This protein binds this small molecule.
Small molecule (SMILES): O=C(O)c1cncc(O)c1

Sequence of chain 2.A:
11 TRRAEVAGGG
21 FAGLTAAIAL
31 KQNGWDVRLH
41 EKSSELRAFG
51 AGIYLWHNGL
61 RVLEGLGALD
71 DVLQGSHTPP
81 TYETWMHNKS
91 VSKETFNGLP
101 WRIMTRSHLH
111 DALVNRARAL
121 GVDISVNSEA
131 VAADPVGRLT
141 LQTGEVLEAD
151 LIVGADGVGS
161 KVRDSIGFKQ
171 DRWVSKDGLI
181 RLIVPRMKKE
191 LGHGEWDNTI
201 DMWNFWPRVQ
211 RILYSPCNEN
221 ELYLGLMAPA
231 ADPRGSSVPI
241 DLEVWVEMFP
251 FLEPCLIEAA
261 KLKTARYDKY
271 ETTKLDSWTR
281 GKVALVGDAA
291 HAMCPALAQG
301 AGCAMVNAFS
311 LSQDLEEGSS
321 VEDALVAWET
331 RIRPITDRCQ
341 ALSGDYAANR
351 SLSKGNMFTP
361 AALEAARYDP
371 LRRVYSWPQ

Binding-site contacts:
Ligand atom NAG contacts residue ALA298 of chain 2.A at 4.2 Å.
Ligand atom CAJ contacts residue PRO295 of chain 2.A at 3.4 Å (hydrophobic).
Ligand atom CAJ contacts residue ARG211 of chain 2.A at 3.8 Å.
Ligand atom OAA contacts residue ARG211 of chain 2.A at 3.5 Å (salt-bridge).
Ligand atom OAC contacts residue TYR223 of chain 2.A at 3.7 Å.
Ligand atom CAH contacts residue ALA296 of chain 2.A at 4.0 Å (hydrophobic).
Ligand atom CAH contacts residue PRO295 of chain 2.A at 4.1 Å (hydrophobic).
Ligand atom OAC contacts residue PRO295 of chain 2.A at 4.2 Å.
Ligand atom CAE contacts residue ARG211 of chain 2.A at 3.8 Å.
Ligand atom OAB contacts residue ARG211 of chain 2.A at 2.9 Å (salt-bridge).
Ligand atom CAD contacts residue PRO295 of chain 2.A at 3.5 Å (hydrophobic).
Ligand atom NAG contacts residue TYR82 of chain 2.A at 4.1 Å.
Ligand atom CAI contacts residue LEU213 of chain 2.A at 3.7 Å (hydrophobic).
Ligand atom NAG contacts residue ALA296 of chain 2.A at 3.6 Å (h-bond).
Ligand atom CAI contacts residue FAD1 of chain 2.B at 4.3 Å.
Ligand atom OAA contacts residue PRO295 of chain 2.A at 3.7 Å.
Ligand atom NAG contacts residue LEU213 of chain 2.A at 3.9 Å.
Ligand atom CAD contacts residue ALA298 of chain 2.A at 4.0 Å (hydrophobic).
Ligand atom CAH contacts residue MET227 of chain 2.A at 4.4 Å (hydrophobic).
Ligand atom OAC contacts residue LEU213 of chain 2.A at 4.0 Å.
Ligand atom CAE contacts residue PRO295 of chain 2.A at 3.3 Å (hydrophobic).
Ligand atom CAJ contacts residue ALA296 of chain 2.A at 4.0 Å (hydrophobic).
Ligand atom OAC contacts residue FAD1 of chain 2.B at 3.4 Å (h-bond).
Ligand atom OAB contacts residue ALA296 of chain 2.A at 3.6 Å.
Ligand atom CAE contacts residue LEU213 of chain 2.A at 4.5 Å (hydrophobic).
Ligand atom CAE contacts residue ALA296 of chain 2.A at 3.4 Å (hydrophobic).
Ligand atom OAA contacts residue MET227 of chain 2.A at 4.0 Å.
Ligand atom CAD contacts residue LEU213 of chain 2.A at 3.5 Å (hydrophobic).
Ligand atom CAE contacts residue LEU352 of chain 2.A at 3.9 Å (hydrophobic).
Ligand atom OAB contacts residue LEU352 of chain 2.A at 3.6 Å.
Ligand atom CAF contacts residue PRO295 of chain 2.A at 3.6 Å (hydrophobic).
Ligand atom CAH contacts residue ARG211 of chain 2.A at 3.4 Å.
Ligand atom CAF contacts residue LEU213 of chain 2.A at 4.2 Å (hydrophobic).
Ligand atom OAA contacts residue TYR270 of chain 2.A at 3.8 Å.
Ligand atom CAI contacts residue PRO295 of chain 2.A at 3.6 Å (hydrophobic).
Ligand atom NAG contacts residue PRO295 of chain 2.A at 3.3 Å (h-bond).